Binding-site contacts:
Ligand atom C3 contacts residue ASN100 of chain 1.F at 3.8 Å.
Ligand atom C7 contacts residue ASN100 of chain 1.F at 3.2 Å.
Ligand atom C6 contacts residue SER102 of chain 1.F at 3.5 Å.
Ligand atom O5 contacts residue ASN100 of chain 1.F at 2.4 Å (h-bond).
Ligand atom C5 contacts residue ASN100 of chain 1.F at 3.6 Å.
Ligand atom O5 contacts residue SER102 of chain 1.F at 3.5 Å.
Ligand atom O6 contacts residue SER102 of chain 1.F at 3.3 Å (h-bond).
Ligand atom C1 contacts residue ASN100 of chain 1.F at 1.4 Å.
Ligand atom N2 contacts residue ASN100 of chain 1.F at 2.9 Å (h-bond).
Ligand atom C2 contacts residue ASN100 of chain 1.F at 2.4 Å.
Ligand atom C5 contacts residue SER102 of chain 1.F at 4.1 Å.
Ligand atom C4 contacts residue ASN100 of chain 1.F at 4.2 Å.
Ligand atom O7 contacts residue ASN100 of chain 1.F at 3.9 Å.
Ligand atom C8 contacts residue ASN100 of chain 1.F at 3.6 Å.

This small molecule binds to this protein.
Small molecule (SMILES): CC(=O)N[C@H]1[C@H](O[C@H]2[C@H](O)[C@@H](NC(C)=O)CO[C@@H]2CO)O[C@H](CO)[C@@H](O)[C@@H]1O

Sequence of chain 1.F:
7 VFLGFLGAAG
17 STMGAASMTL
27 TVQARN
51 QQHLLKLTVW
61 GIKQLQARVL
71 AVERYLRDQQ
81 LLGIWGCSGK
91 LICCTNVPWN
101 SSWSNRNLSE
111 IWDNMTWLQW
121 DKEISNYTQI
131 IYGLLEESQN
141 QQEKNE